The small molecule below binds the protein below.
Small molecule (SMILES): Cc1cc(CCCOc2c(C)cc(-n3nnc(C)n3)cc2C)on1

Sequence of chain 1.A:
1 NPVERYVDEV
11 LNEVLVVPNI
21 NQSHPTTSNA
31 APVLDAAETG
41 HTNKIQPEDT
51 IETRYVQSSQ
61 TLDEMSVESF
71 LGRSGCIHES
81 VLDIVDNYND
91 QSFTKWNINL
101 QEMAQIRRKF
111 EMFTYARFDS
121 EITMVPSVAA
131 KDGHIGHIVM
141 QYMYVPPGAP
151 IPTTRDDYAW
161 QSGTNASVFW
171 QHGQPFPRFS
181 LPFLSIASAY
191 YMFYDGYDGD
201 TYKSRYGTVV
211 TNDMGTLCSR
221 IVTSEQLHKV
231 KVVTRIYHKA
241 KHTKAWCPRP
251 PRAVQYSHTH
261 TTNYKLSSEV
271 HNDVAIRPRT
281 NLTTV

Binding-site contacts:
Ligand atom N1A contacts residue PHE179 of chain 1.A at 3.2 Å.
Ligand atom C6B contacts residue ILE98 of chain 1.A at 3.8 Å (hydrophobic).
Ligand atom C1B contacts residue ILE98 of chain 1.A at 3.6 Å (hydrophobic).
Ligand atom N3A contacts residue TYR144 of chain 1.A at 3.2 Å.
Ligand atom C4 contacts residue TYR190 of chain 1.A at 3.8 Å (hydrophobic).
Ligand atom N2A contacts residue PHE179 of chain 1.A at 3.3 Å.
Ligand atom CM6 contacts residue LEU184 of chain 1.A at 3.6 Å (hydrophobic).
Ligand atom C4 contacts residue LEU100 of chain 1.A at 3.8 Å (hydrophobic).
Ligand atom N3A contacts residue PHE179 of chain 1.A at 3.6 Å.
Ligand atom O1 contacts residue MET214 of chain 1.A at 3.2 Å.
Ligand atom CM4 contacts residue TYR144 of chain 1.A at 3.8 Å (hydrophobic).
Ligand atom C5 contacts residue LEU100 of chain 1.A at 4.0 Å (hydrophobic).
Ligand atom C4A contacts residue TYR144 of chain 1.A at 3.5 Å (hydrophobic).
Ligand atom CM4 contacts residue ALA166 of chain 1.A at 3.1 Å (hydrophobic).
Ligand atom C3 contacts residue LEU100 of chain 1.A at 3.7 Å (hydrophobic).
Ligand atom N1A contacts residue MET124 of chain 1.A at 3.9 Å.
Ligand atom N2 contacts residue LEU100 of chain 1.A at 3.8 Å.
Ligand atom N1A contacts residue LEU217 of chain 1.A at 3.4 Å.
Ligand atom N2A contacts residue TYR144 of chain 1.A at 4.0 Å.
Ligand atom C1B contacts residue LEU181 of chain 1.A at 3.9 Å (hydrophobic).
Ligand atom O1 contacts residue LEU100 of chain 1.A at 3.8 Å.
Ligand atom CM6 contacts residue LEU181 of chain 1.A at 3.8 Å (hydrophobic).
Ligand atom O1B contacts residue ILE98 of chain 1.A at 3.1 Å.
Ligand atom CM2 contacts residue ILE122 of chain 1.A at 3.9 Å (hydrophobic).
Ligand atom CM6 contacts residue TYR144 of chain 1.A at 3.7 Å (hydrophobic).
Ligand atom C4 contacts residue MET214 of chain 1.A at 4.0 Å (hydrophobic).
Ligand atom C4A contacts residue PHE179 of chain 1.A at 3.5 Å (hydrophobic).
Ligand atom CM4 contacts residue VAL168 of chain 1.A at 3.9 Å (hydrophobic).
Ligand atom C6B contacts residue LEU181 of chain 1.A at 3.5 Å (hydrophobic).
Ligand atom C5 contacts residue MET214 of chain 1.A at 3.7 Å (hydrophobic).
Ligand atom N5A contacts residue LEU217 of chain 1.A at 3.7 Å.
Ligand atom N5A contacts residue PHE179 of chain 1.A at 3.2 Å.
Ligand atom C5B contacts residue LEU181 of chain 1.A at 3.6 Å (hydrophobic).
Ligand atom C5B contacts residue TYR144 of chain 1.A at 3.7 Å (hydrophobic).
Ligand atom C3C contacts residue LEU181 of chain 1.A at 4.0 Å (hydrophobic).
Ligand atom CM4 contacts residue TYR142 of chain 1.A at 3.9 Å (hydrophobic).
Ligand atom C1C contacts residue MET214 of chain 1.A at 3.4 Å (hydrophobic).
Ligand atom CM3 contacts residue TYR190 of chain 1.A at 3.8 Å (hydrophobic).
Ligand atom N2 contacts residue MET214 of chain 1.A at 3.7 Å.
Ligand atom CM2 contacts residue ILE77 of chain 1.A at 3.9 Å (hydrophobic).